A small-molecule ligand and the protein it binds are described below.
Small molecule (SMILES): c1ccn2->[Os+2]3(n4ccnc4)(<-n4ccccc4-c2c1)<-n1ccccc1-c1ccccn->31

Sequence of chain 1.B:
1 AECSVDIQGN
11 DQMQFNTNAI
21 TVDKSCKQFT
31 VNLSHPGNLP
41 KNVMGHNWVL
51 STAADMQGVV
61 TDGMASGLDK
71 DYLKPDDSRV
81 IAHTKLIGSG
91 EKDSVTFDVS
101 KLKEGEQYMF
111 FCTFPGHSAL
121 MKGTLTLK

Binding-site contacts:
Ligand atom C10 contacts residue LOS1 of chain 1.J at 0.3 Å.
Ligand atom C30 contacts residue VAL80 of chain 1.B at 3.3 Å (hydrophobic).
Ligand atom C6 contacts residue LOS1 of chain 1.J at 0.2 Å.
Ligand atom N37 contacts residue HIS83 of chain 1.B at 2.8 Å (h-bond).
Ligand atom CD2 contacts residue LOS1 of chain 1.J at 0.6 Å.
Ligand atom OS contacts residue LOS1 of chain 1.J at 0.1 Å.
Ligand atom C3 contacts residue HIS83 of chain 1.B at 3.4 Å.
Ligand atom C34 contacts residue LOS1 of chain 1.J at 0.6 Å.
Ligand atom C8 contacts residue LOS1 of chain 1.J at 0.2 Å.
Ligand atom N37 contacts residue LOS1 of chain 1.J at 0.4 Å (h-bond).
Ligand atom N2 contacts residue LOS1 of chain 1.J at 0.1 Å (h-bond).
Ligand atom C34 contacts residue ASP77 of chain 1.B at 3.2 Å.
Ligand atom C9 contacts residue LOS1 of chain 1.J at 0.2 Å.
Ligand atom ND1 contacts residue LOS1 of chain 1.J at 0.2 Å (h-bond).
Ligand atom N26 contacts residue HIS83 of chain 1.B at 2.9 Å (h-bond).
Ligand atom OS contacts residue HIS83 of chain 1.B at 2.1 Å.
Ligand atom N26 contacts residue LOS1 of chain 1.J at 0.8 Å.
Ligand atom C33 contacts residue ASP77 of chain 1.B at 3.3 Å.
Ligand atom C31 contacts residue LOS1 of chain 1.J at 1.1 Å.
Ligand atom CE1 contacts residue LOS1 of chain 1.J at 0.1 Å.
Ligand atom C7 contacts residue LOS1 of chain 1.J at 0.2 Å.
Ligand atom NE2 contacts residue LOS1 of chain 1.J at 0.1 Å.
Ligand atom C35 contacts residue LYS74 of chain 1.B at 3.4 Å.
Ligand atom C32 contacts residue LOS1 of chain 1.J at 0.6 Å.
Ligand atom C12 contacts residue LOS1 of chain 1.J at 0.2 Å.
Ligand atom ND1 contacts residue HIS83 of chain 1.B at 3.1 Å (h-bond).
Ligand atom C11 contacts residue LOS1 of chain 1.J at 0.3 Å.
Ligand atom C33 contacts residue LOS1 of chain 1.J at 1.0 Å.
Ligand atom C28 contacts residue LOS1 of chain 1.J at 0.7 Å.
Ligand atom C5 contacts residue LOS1 of chain 1.J at 0.2 Å.
Ligand atom C29 contacts residue LOS1 of chain 1.J at 0.9 Å.
Ligand atom C35 contacts residue LOS1 of chain 1.J at 0.4 Å.
Ligand atom C30 contacts residue LOS1 of chain 1.J at 1.7 Å.
Ligand atom N2 contacts residue HIS83 of chain 1.B at 3.2 Å (h-bond).
Ligand atom C27 contacts residue LOS1 of chain 1.J at 0.9 Å.
Ligand atom C3 contacts residue LOS1 of chain 1.J at 0.2 Å.
Ligand atom C4 contacts residue LOS1 of chain 1.J at 0.2 Å.
Ligand atom CG contacts residue LOS1 of chain 1.J at 0.7 Å.
Ligand atom C36 contacts residue LOS1 of chain 1.J at 0.7 Å.
Ligand atom N13 contacts residue LOS1 of chain 1.J at 0.2 Å (h-bond).